Sequence of chain 1.B:
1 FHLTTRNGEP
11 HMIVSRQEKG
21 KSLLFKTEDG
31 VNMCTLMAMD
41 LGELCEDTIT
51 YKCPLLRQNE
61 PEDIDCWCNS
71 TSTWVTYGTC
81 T

The small molecule below binds the protein below.
Small molecule (SMILES): CC(=O)N[C@@H]1[C@@H](O)[C@H](O)[C@@H](CO)O[C@H]1O

Binding-site contacts:
Ligand atom N2 contacts residue ASN69 of chain 1.B at 4.3 Å.
Ligand atom O3 contacts residue NAG1 of chain 1.R at 2.6 Å (h-bond).
Ligand atom C3 contacts residue NAG1 of chain 1.R at 3.7 Å.
Ligand atom O1 contacts residue MET33 of chain 1.B at 3.9 Å.
Ligand atom C1 contacts residue VAL31 of chain 1.B at 4.3 Å (hydrophobic).
Ligand atom O4 contacts residue NAG1 of chain 1.R at 3.0 Å.
Ligand atom O3 contacts residue VAL31 of chain 1.B at 3.6 Å.
Ligand atom O1 contacts residue ASN69 of chain 1.B at 2.1 Å (h-bond).
Ligand atom C6 contacts residue LEU24 of chain 1.B at 4.5 Å (hydrophobic).
Ligand atom O4 contacts residue VAL31 of chain 1.B at 3.3 Å.
Ligand atom C4 contacts residue NAG1 of chain 1.R at 3.2 Å.
Ligand atom C2 contacts residue VAL31 of chain 1.B at 4.0 Å (hydrophobic).
Ligand atom O1 contacts residue VAL31 of chain 1.B at 3.4 Å (h-bond).
Ligand atom C7 contacts residue ASN69 of chain 1.B at 3.8 Å.
Ligand atom O7 contacts residue ASN69 of chain 1.B at 3.8 Å.
Ligand atom C5 contacts residue ASN69 of chain 1.B at 3.7 Å.
Ligand atom O5 contacts residue ASN69 of chain 1.B at 2.8 Å (h-bond).
Ligand atom C6 contacts residue MET33 of chain 1.B at 3.5 Å (hydrophobic).
Ligand atom C8 contacts residue ARG57 of chain 1.B at 4.2 Å.
Ligand atom O5 contacts residue MET33 of chain 1.B at 4.2 Å.
Ligand atom C8 contacts residue ASN69 of chain 1.B at 3.4 Å.
Ligand atom C5 contacts residue VAL31 of chain 1.B at 4.2 Å (hydrophobic).
Ligand atom C6 contacts residue ASN69 of chain 1.B at 4.4 Å.
Ligand atom C5 contacts residue MET33 of chain 1.B at 3.7 Å (hydrophobic).
Ligand atom C6 contacts residue NAG1 of chain 1.R at 4.3 Å.
Ligand atom C4 contacts residue VAL31 of chain 1.B at 3.8 Å (hydrophobic).
Ligand atom C8 contacts residue SER70 of chain 1.B at 3.7 Å.
Ligand atom C2 contacts residue ASN69 of chain 1.B at 4.2 Å.
Ligand atom C5 contacts residue NAG1 of chain 1.R at 4.3 Å.
Ligand atom C1 contacts residue ASN69 of chain 1.B at 2.7 Å.
Ligand atom C7 contacts residue SER70 of chain 1.B at 4.4 Å.
Ligand atom C3 contacts residue VAL31 of chain 1.B at 3.0 Å (hydrophobic).
Ligand atom O1 contacts residue SER70 of chain 1.B at 4.2 Å.
Ligand atom N2 contacts residue VAL31 of chain 1.B at 4.0 Å.
Ligand atom O6 contacts residue NAG1 of chain 1.R at 3.0 Å.